This small molecule binds to this protein.
Small molecule (SMILES): CC(=O)Nc1ccccc1C(=O)NN

Binding-site contacts:
Ligand atom C3 contacts residue PHE196 of chain 1.A at 3.8 Å (hydrophobic).
Ligand atom C4 contacts residue LEU192 of chain 1.A at 3.8 Å (hydrophobic).
Ligand atom C3 contacts residue LEU192 of chain 1.A at 4.1 Å (hydrophobic).
Ligand atom C contacts residue LYS279 of chain 1.A at 4.5 Å.
Ligand atom N1 contacts residue PHE196 of chain 1.A at 3.7 Å.
Ligand atom N2 contacts residue PHE196 of chain 1.A at 4.4 Å.
Ligand atom O contacts residue LYS279 of chain 1.A at 3.1 Å (salt-bridge).
Ligand atom C1 contacts residue GLY277 of chain 1.A at 3.6 Å.
Ligand atom C7 contacts residue PHE196 of chain 1.A at 3.8 Å (hydrophobic).
Ligand atom C8 contacts residue PHE196 of chain 1.A at 3.8 Å (hydrophobic).
Ligand atom C1 contacts residue PHE196 of chain 1.A at 3.9 Å (hydrophobic).
Ligand atom C contacts residue GLY277 of chain 1.A at 3.2 Å.
Ligand atom C6 contacts residue PHE196 of chain 1.A at 4.4 Å (hydrophobic).
Ligand atom C1 contacts residue LYS279 of chain 1.A at 4.1 Å.
Ligand atom C4 contacts residue PHE196 of chain 1.A at 4.5 Å (hydrophobic).
Ligand atom C6 contacts residue ASN193 of chain 1.A at 3.6 Å.
Ligand atom O1 contacts residue PHE196 of chain 1.A at 4.0 Å.
Ligand atom C5 contacts residue ASN193 of chain 1.A at 3.5 Å.
Ligand atom C4 contacts residue ASN193 of chain 1.A at 4.0 Å.
Ligand atom N2 contacts residue GLU200 of chain 1.A at 4.5 Å.
Ligand atom C2 contacts residue PHE196 of chain 1.A at 3.4 Å (hydrophobic).
Ligand atom N contacts residue PHE196 of chain 1.A at 3.2 Å.
Ligand atom C5 contacts residue LEU192 of chain 1.A at 4.5 Å (hydrophobic).
Ligand atom O contacts residue GLY277 of chain 1.A at 3.5 Å (h-bond).
Ligand atom C contacts residue PHE196 of chain 1.A at 3.7 Å (hydrophobic).

Sequence of chain 1.A:
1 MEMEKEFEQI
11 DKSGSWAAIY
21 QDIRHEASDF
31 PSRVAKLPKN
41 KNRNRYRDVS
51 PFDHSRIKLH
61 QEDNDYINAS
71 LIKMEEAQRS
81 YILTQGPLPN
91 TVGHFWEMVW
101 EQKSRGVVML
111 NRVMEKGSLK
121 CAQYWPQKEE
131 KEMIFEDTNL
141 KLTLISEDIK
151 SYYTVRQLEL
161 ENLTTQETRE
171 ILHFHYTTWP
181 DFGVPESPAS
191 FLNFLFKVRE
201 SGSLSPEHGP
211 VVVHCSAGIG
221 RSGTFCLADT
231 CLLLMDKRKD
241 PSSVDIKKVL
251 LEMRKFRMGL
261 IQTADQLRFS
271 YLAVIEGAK